Binding-site contacts:
Ligand atom C8 contacts residue ASN297 of chain 1.G at 4.0 Å.
Ligand atom N2 contacts residue GLN295 of chain 1.G at 2.9 Å (h-bond).
Ligand atom C3 contacts residue ASN297 of chain 1.G at 3.9 Å.
Ligand atom C8 contacts residue GLN295 of chain 1.G at 3.2 Å.
Ligand atom O3 contacts residue GLN295 of chain 1.G at 4.1 Å.
Ligand atom C2 contacts residue ASN297 of chain 1.G at 2.5 Å.
Ligand atom C5 contacts residue ASN297 of chain 1.G at 3.8 Å.
Ligand atom C4 contacts residue ASN297 of chain 1.G at 4.4 Å.
Ligand atom C1 contacts residue ASN297 of chain 1.G at 1.5 Å.
Ligand atom N2 contacts residue ASN297 of chain 1.G at 3.0 Å (h-bond).
Ligand atom C8 contacts residue ILE296 of chain 1.G at 4.4 Å (hydrophobic).
Ligand atom C8 contacts residue ASN333 of chain 1.G at 3.7 Å.
Ligand atom C1 contacts residue GLN295 of chain 1.G at 3.9 Å.
Ligand atom O7 contacts residue ASN333 of chain 1.G at 4.0 Å.
Ligand atom C7 contacts residue ASN297 of chain 1.G at 3.4 Å.
Ligand atom C8 contacts residue SER335 of chain 1.G at 4.1 Å.
Ligand atom O5 contacts residue ASN297 of chain 1.G at 2.5 Å (h-bond).
Ligand atom C2 contacts residue GLN295 of chain 1.G at 3.6 Å.
Ligand atom C3 contacts residue GLN295 of chain 1.G at 3.5 Å.
Ligand atom C7 contacts residue GLN295 of chain 1.G at 4.0 Å.
Ligand atom O7 contacts residue ASN297 of chain 1.G at 3.5 Å (h-bond).

Sequence of chain 1.G:
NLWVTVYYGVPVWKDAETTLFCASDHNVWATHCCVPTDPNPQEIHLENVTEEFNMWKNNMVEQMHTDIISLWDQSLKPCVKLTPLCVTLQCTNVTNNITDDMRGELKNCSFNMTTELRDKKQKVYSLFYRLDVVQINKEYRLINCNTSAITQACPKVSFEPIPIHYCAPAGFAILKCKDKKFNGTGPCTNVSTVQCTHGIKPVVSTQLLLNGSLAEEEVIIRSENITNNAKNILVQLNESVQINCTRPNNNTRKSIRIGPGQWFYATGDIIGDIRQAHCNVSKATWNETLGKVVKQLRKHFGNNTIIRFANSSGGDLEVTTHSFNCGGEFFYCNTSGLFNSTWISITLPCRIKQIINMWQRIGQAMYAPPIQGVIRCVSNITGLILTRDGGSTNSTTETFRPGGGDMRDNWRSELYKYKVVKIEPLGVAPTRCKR

A small-molecule ligand and the protein it binds are described below.
Small molecule (SMILES): CC(=O)N[C@@H]1[C@@H](O)[C@H](O)[C@@H](CO)O[C@H]1O